Sequence of chain 1.C:
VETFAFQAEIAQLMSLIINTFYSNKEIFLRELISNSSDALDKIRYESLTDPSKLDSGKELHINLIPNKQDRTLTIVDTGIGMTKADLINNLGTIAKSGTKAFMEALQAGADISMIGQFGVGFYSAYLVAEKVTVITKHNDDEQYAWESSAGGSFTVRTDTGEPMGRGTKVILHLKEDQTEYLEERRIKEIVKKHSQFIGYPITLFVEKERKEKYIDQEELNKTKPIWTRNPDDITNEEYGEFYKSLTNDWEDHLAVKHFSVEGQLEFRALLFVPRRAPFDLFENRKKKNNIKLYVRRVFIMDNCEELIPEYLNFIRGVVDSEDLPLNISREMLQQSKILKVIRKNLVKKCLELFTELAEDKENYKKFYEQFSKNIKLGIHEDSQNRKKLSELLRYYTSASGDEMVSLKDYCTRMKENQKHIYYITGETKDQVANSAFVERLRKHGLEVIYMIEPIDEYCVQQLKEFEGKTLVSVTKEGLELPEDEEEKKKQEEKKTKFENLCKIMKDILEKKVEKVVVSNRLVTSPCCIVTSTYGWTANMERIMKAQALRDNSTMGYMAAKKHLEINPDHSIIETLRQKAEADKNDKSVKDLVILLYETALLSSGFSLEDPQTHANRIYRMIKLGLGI

Binding-site contacts:
Ligand atom N6 contacts residue ASP93 of chain 1.C at 3.0 Å (salt-bridge).
Ligand atom N3B contacts residue PHE134 of chain 1.C at 3.4 Å (h-bond).
Ligand atom O1G contacts residue GLY137 of chain 1.C at 2.8 Å (h-bond).
Ligand atom N1 contacts residue ALA55 of chain 1.C at 3.0 Å.
Ligand atom O1A contacts residue PHE138 of chain 1.C at 3.0 Å (h-bond).
Ligand atom O1G contacts residue GLY135 of chain 1.C at 3.4 Å (h-bond).
Ligand atom O1B contacts residue SER113 of chain 1.C at 2.7 Å (h-bond).
Ligand atom C1' contacts residue MET98 of chain 1.C at 3.6 Å (hydrophobic).
Ligand atom O1A contacts residue ASN51 of chain 1.C at 2.4 Å (h-bond).
Ligand atom N3B contacts residue GLY135 of chain 1.C at 3.2 Å (h-bond).
Ligand atom O3G contacts residue PHE134 of chain 1.C at 3.2 Å (h-bond).
Ligand atom O2A contacts residue GLY137 of chain 1.C at 3.7 Å.
Ligand atom O3' contacts residue GLY114 of chain 1.C at 2.8 Å (h-bond).
Ligand atom N3B contacts residue GLY132 of chain 1.C at 3.4 Å.
Ligand atom C2' contacts residue LYS58 of chain 1.C at 3.4 Å.
Ligand atom C5' contacts residue ASN106 of chain 1.C at 3.6 Å.
Ligand atom O4' contacts residue ASN106 of chain 1.C at 3.7 Å.
Ligand atom C4' contacts residue ASN106 of chain 1.C at 3.6 Å.
Ligand atom O3G contacts residue ARG400 of chain 1.C at 2.7 Å (salt-bridge).
Ligand atom O3A contacts residue VAL136 of chain 1.C at 3.6 Å.
Ligand atom O2B contacts residue ASN51 of chain 1.C at 2.7 Å (h-bond).
Ligand atom O2G contacts residue GLU47 of chain 1.C at 3.3 Å (salt-bridge).
Ligand atom O1G contacts residue VAL136 of chain 1.C at 3.1 Å (h-bond).
Ligand atom O2A contacts residue PHE138 of chain 1.C at 3.0 Å.
Ligand atom O2' contacts residue GLY114 of chain 1.C at 3.4 Å.
Ligand atom O2' contacts residue ASN106 of chain 1.C at 3.2 Å (h-bond).
Ligand atom N3 contacts residue MET98 of chain 1.C at 3.7 Å.
Ligand atom O2' contacts residue LYS58 of chain 1.C at 3.6 Å.
Ligand atom N1 contacts residue THR184 of chain 1.C at 3.4 Å (h-bond).
Ligand atom O3G contacts residue GLN133 of chain 1.C at 3.0 Å (h-bond).
Ligand atom O3' contacts residue SER113 of chain 1.C at 3.7 Å.
Ligand atom PA contacts residue PHE138 of chain 1.C at 3.5 Å.
Ligand atom O3A contacts residue GLY135 of chain 1.C at 3.4 Å.
Ligand atom C8 contacts residue ASN51 of chain 1.C at 3.6 Å.
Ligand atom O3G contacts residue GLY132 of chain 1.C at 3.5 Å.
Ligand atom O3' contacts residue THR115 of chain 1.C at 2.8 Å (h-bond).
Ligand atom N7 contacts residue ASN51 of chain 1.C at 3.4 Å.
Ligand atom O1G contacts residue PHE134 of chain 1.C at 3.6 Å.
Ligand atom N3B contacts residue GLN133 of chain 1.C at 3.0 Å (h-bond).
Ligand atom C2 contacts residue ALA55 of chain 1.C at 3.3 Å (hydrophobic).

A protein and the small-molecule ligand that binds it are described below.
Small molecule (SMILES): Nc1ncnc2c1ncn2[C@@H]1O[C@H](CO[P](=O)(O)O[P](=O)(O)NP(=O)(O)O)[C@@H](O)[C@H]1O